This small molecule binds to this protein.
Small molecule (SMILES): Nc1ncnc2c1ncn2[C@@H]1O[C@H](COP(=O)(O)OP(=O)(O)OP(O)(O)=S)[C@@H](O)[C@H]1O

Sequence of chain 1.K:
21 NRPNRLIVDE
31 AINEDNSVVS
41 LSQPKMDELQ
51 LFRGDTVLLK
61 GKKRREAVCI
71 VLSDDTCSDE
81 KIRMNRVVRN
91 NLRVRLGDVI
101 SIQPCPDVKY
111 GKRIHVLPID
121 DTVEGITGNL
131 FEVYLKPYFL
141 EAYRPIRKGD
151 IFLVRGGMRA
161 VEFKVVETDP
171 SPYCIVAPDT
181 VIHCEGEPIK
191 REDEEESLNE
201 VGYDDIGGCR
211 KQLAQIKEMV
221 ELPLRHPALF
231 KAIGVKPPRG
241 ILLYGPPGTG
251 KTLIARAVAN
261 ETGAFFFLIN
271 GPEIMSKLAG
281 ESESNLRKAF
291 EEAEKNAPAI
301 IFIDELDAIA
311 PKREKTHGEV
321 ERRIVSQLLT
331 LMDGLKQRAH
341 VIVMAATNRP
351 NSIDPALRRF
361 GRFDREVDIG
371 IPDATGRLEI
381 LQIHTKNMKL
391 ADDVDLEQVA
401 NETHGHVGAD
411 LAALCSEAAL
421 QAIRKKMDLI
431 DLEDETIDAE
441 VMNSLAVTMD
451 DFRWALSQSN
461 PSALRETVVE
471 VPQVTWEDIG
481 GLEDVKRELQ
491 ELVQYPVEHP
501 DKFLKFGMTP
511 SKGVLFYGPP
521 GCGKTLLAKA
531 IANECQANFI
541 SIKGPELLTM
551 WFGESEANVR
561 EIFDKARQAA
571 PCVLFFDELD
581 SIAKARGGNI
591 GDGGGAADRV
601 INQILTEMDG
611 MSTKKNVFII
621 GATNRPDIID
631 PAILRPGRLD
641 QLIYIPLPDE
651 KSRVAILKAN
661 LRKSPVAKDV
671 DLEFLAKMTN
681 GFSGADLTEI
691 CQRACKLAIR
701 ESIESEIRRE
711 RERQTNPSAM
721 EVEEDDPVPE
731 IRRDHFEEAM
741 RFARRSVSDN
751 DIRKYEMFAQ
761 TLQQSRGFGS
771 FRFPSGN

Sequence of chain 1.J:
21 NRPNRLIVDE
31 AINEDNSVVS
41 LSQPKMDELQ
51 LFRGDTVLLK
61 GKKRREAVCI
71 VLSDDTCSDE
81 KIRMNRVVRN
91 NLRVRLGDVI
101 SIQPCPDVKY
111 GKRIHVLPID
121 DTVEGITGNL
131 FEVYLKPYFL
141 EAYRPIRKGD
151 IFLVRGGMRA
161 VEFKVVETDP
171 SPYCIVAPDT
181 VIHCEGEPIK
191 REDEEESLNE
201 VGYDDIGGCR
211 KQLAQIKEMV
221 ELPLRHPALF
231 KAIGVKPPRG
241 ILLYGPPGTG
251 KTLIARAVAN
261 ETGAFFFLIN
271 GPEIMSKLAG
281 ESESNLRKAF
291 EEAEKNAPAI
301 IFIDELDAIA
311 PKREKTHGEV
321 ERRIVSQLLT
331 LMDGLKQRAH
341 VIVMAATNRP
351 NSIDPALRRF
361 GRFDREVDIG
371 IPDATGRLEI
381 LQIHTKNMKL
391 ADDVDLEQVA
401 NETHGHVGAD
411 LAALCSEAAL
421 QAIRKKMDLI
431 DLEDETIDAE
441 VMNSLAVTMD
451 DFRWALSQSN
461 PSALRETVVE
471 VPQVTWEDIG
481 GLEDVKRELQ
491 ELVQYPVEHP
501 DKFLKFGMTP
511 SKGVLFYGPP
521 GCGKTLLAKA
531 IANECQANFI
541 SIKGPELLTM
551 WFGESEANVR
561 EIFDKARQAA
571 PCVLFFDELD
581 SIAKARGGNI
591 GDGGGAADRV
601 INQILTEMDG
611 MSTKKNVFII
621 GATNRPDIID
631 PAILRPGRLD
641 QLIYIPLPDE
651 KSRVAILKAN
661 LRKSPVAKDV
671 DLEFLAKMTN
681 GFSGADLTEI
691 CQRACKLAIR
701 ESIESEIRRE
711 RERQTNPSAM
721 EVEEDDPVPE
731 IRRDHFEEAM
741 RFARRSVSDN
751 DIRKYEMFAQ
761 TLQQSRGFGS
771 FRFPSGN

Binding-site contacts:
Ligand atom O1B contacts residue THR249 of chain 1.K at 2.9 Å (h-bond).
Ligand atom C8 contacts residue GLY408 of chain 1.K at 3.5 Å.
Ligand atom O3B contacts residue GLY248 of chain 1.K at 3.1 Å (h-bond).
Ligand atom N1 contacts residue ILE206 of chain 1.K at 3.9 Å.
Ligand atom PB contacts residue THR249 of chain 1.K at 3.9 Å.
Ligand atom C8 contacts residue ALA409 of chain 1.K at 3.5 Å (hydrophobic).
Ligand atom C2 contacts residue ASP205 of chain 1.K at 3.3 Å.
Ligand atom N6 contacts residue THR249 of chain 1.K at 3.9 Å.
Ligand atom N6 contacts residue GLY207 of chain 1.K at 3.2 Å (h-bond).
Ligand atom N6 contacts residue ILE380 of chain 1.K at 3.4 Å.
Ligand atom O3A contacts residue GLY250 of chain 1.K at 3.1 Å (h-bond).
Ligand atom N3 contacts residue LEU253 of chain 1.K at 3.5 Å.
Ligand atom O1B contacts residue LYS251 of chain 1.K at 3.2 Å (salt-bridge).
Ligand atom O2G contacts residue MG1 of chain 1.RA at 2.2 Å.
Ligand atom O2A contacts residue LYS251 of chain 1.K at 3.9 Å.
Ligand atom PG contacts residue MG1 of chain 1.RA at 3.6 Å.
Ligand atom O4' contacts residue ALA409 of chain 1.K at 3.5 Å.
Ligand atom O2B contacts residue LYS251 of chain 1.K at 3.7 Å.
Ligand atom O2A contacts residue LEU253 of chain 1.K at 3.7 Å.
Ligand atom N1 contacts residue ILE380 of chain 1.K at 3.3 Å.
Ligand atom PB contacts residue GLY250 of chain 1.K at 3.5 Å.
Ligand atom O2B contacts residue MG1 of chain 1.RA at 3.6 Å.
Ligand atom C5' contacts residue GLY248 of chain 1.K at 3.8 Å.
Ligand atom C6 contacts residue ILE380 of chain 1.K at 3.5 Å (hydrophobic).
Ligand atom N7 contacts residue GLY408 of chain 1.K at 3.5 Å.
Ligand atom O2A contacts residue THR252 of chain 1.K at 3.6 Å.
Ligand atom C2 contacts residue LEU253 of chain 1.K at 3.6 Å (hydrophobic).
Ligand atom C8 contacts residue GLY248 of chain 1.K at 3.2 Å.
Ligand atom O2A contacts residue GLY250 of chain 1.K at 3.3 Å.
Ligand atom PB contacts residue GLY248 of chain 1.K at 3.7 Å.
Ligand atom O3G contacts residue LYS251 of chain 1.K at 3.6 Å (salt-bridge).
Ligand atom O2B contacts residue THR252 of chain 1.K at 3.4 Å (h-bond).
Ligand atom O3A contacts residue GLY248 of chain 1.K at 3.6 Å.
Ligand atom O1B contacts residue GLY250 of chain 1.K at 2.8 Å (h-bond).
Ligand atom N7 contacts residue GLY248 of chain 1.K at 3.5 Å (h-bond).
Ligand atom O1B contacts residue GLY248 of chain 1.K at 3.2 Å (h-bond).
Ligand atom O2' contacts residue LEU253 of chain 1.K at 3.9 Å.
Ligand atom O3G contacts residue ASN348 of chain 1.K at 3.4 Å (h-bond).
Ligand atom N1 contacts residue GLY207 of chain 1.K at 3.6 Å.
Ligand atom N7 contacts residue THR249 of chain 1.K at 3.5 Å (h-bond).